Sequence of chain 1.A:
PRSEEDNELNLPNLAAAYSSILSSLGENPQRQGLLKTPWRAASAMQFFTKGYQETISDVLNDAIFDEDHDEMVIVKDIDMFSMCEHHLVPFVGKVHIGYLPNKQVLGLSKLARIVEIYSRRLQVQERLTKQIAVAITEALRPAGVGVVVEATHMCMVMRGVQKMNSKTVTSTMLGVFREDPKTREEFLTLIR

Sequence of chain 1.J:
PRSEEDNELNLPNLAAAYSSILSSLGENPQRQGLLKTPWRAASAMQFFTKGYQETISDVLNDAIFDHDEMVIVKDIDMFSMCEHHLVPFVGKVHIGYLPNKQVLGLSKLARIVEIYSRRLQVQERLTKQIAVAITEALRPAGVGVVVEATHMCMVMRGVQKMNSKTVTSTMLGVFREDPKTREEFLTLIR

The protein below binds the small molecule below.
Small molecule (SMILES): Nc1nc2c(ccn2[C@@H]2O[C@H](COP(=O)(O)OP(=O)(O)OP(=O)(O)O)[C@@H](O)[C@H]2O)c(=O)[nH]1

Sequence of chain 1.B:
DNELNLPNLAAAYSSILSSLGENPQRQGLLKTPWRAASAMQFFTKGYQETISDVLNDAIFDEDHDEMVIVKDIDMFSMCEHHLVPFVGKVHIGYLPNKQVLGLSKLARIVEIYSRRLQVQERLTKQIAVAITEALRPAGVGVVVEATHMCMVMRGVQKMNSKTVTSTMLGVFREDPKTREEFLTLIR

Binding-site contacts:
Ligand atom O10 contacts residue SER125 of chain 1.B at 2.5 Å (h-bond).
Ligand atom C8 contacts residue SER125 of chain 1.B at 3.4 Å.
Ligand atom C10 contacts residue LEU124 of chain 1.B at 3.4 Å (hydrophobic).
Ligand atom N contacts residue GLU142 of chain 1.A at 3.1 Å (salt-bridge).
Ligand atom O5 contacts residue HIS103 of chain 1.A at 2.6 Å (h-bond).
Ligand atom O9 contacts residue SER125 of chain 1.B at 3.4 Å (h-bond).
Ligand atom N3 contacts residue GLU142 of chain 1.A at 3.0 Å (salt-bridge).
Ligand atom O2 contacts residue ARG56 of chain 1.J at 3.2 Å (salt-bridge).
Ligand atom N3 contacts residue LEU124 of chain 1.B at 3.5 Å.
Ligand atom O11 contacts residue GLY123 of chain 1.B at 3.4 Å.
Ligand atom O3 contacts residue ASN77 of chain 1.B at 3.0 Å (h-bond).
Ligand atom O10 contacts residue ARG129 of chain 1.B at 3.0 Å (salt-bridge).
Ligand atom O8 contacts residue ARG129 of chain 1.B at 3.0 Å (salt-bridge).
Ligand atom P2 contacts residue ARG129 of chain 1.B at 3.7 Å.
Ligand atom O5 contacts residue ARG175 of chain 1.A at 3.5 Å (salt-bridge).
Ligand atom N contacts residue LEU122 of chain 1.B at 3.0 Å (h-bond).
Ligand atom N contacts residue VAL121 of chain 1.B at 3.6 Å.
Ligand atom N1 contacts residue GLY123 of chain 1.B at 3.6 Å.
Ligand atom O12 contacts residue SER125 of chain 1.B at 2.9 Å (h-bond).
Ligand atom O10 contacts residue LYS126 of chain 1.B at 3.7 Å.
Ligand atom O1 contacts residue LYS126 of chain 1.B at 3.7 Å.
Ligand atom P2 contacts residue ARG175 of chain 1.A at 3.6 Å.
Ligand atom O13 contacts residue GLN141 of chain 1.A at 2.8 Å (h-bond).
Ligand atom P2 contacts residue SER125 of chain 1.B at 3.4 Å.
Ligand atom O13 contacts residue HIS169 of chain 1.A at 3.5 Å.
Ligand atom O3 contacts residue LYS126 of chain 1.B at 3.0 Å (salt-bridge).
Ligand atom O contacts residue HIS102 of chain 1.A at 3.7 Å.
Ligand atom O13 contacts residue VAL140 of chain 1.A at 3.2 Å.
Ligand atom O11 contacts residue LYS126 of chain 1.B at 3.2 Å.
Ligand atom O4 contacts residue ARG56 of chain 1.J at 3.5 Å.
Ligand atom O9 contacts residue ARG175 of chain 1.A at 2.9 Å (salt-bridge).
Ligand atom O8 contacts residue ARG175 of chain 1.A at 2.8 Å (salt-bridge).
Ligand atom O13 contacts residue LEU124 of chain 1.B at 3.6 Å.
Ligand atom N1 contacts residue LEU124 of chain 1.B at 3.2 Å (h-bond).
Ligand atom C3 contacts residue CYS100 of chain 1.A at 3.6 Å (hydrophobic).
Ligand atom O12 contacts residue LEU124 of chain 1.B at 3.6 Å (h-bond).
Ligand atom C contacts residue LEU124 of chain 1.B at 3.4 Å (hydrophobic).
Ligand atom O11 contacts residue SER125 of chain 1.B at 2.9 Å (h-bond).
Ligand atom C4 contacts residue CYS100 of chain 1.A at 3.7 Å (hydrophobic).
Ligand atom C4 contacts residue HIS102 of chain 1.A at 3.6 Å.